Binding-site contacts:
Ligand atom C2 contacts residue LEU98 of chain 1.A at 4.2 Å (hydrophobic).
Ligand atom N9 contacts residue MET99 of chain 1.A at 4.0 Å.
Ligand atom N1 contacts residue LEU147 of chain 1.A at 4.4 Å.
Ligand atom N3 contacts residue ASP97 of chain 1.A at 4.2 Å.
Ligand atom N9 contacts residue LEU147 of chain 1.A at 3.9 Å.
Ligand atom C8 contacts residue ILE75 of chain 1.A at 4.3 Å (hydrophobic).
Ligand atom N9 contacts residue LEU98 of chain 1.A at 4.3 Å.
Ligand atom C8 contacts residue LYS45 of chain 1.A at 3.9 Å.
Ligand atom S6 contacts residue CME157 of chain 1.A at 3.5 Å.
Ligand atom N3 contacts residue ALA43 of chain 1.A at 4.1 Å.
Ligand atom C5 contacts residue ALA43 of chain 1.A at 4.1 Å (hydrophobic).
Ligand atom N3 contacts residue LEU98 of chain 1.A at 3.8 Å.
Ligand atom C8 contacts residue ASP97 of chain 1.A at 3.6 Å.
Ligand atom N7 contacts residue ALA43 of chain 1.A at 4.2 Å.
Ligand atom C4 contacts residue LEU147 of chain 1.A at 4.0 Å (hydrophobic).
Ligand atom C2 contacts residue MET99 of chain 1.A at 3.6 Å (hydrophobic).
Ligand atom C8 contacts residue ALA43 of chain 1.A at 3.9 Å (hydrophobic).
Ligand atom S6 contacts residue LYS45 of chain 1.A at 4.3 Å.
Ligand atom N7 contacts residue LYS45 of chain 1.A at 3.2 Å (salt-bridge).
Ligand atom N2 contacts residue GLU100 of chain 1.A at 4.3 Å.
Ligand atom N7 contacts residue LEU147 of chain 1.A at 3.8 Å.
Ligand atom N2 contacts residue LEU98 of chain 1.A at 3.9 Å.
Ligand atom N1 contacts residue ILE22 of chain 1.A at 4.2 Å.
Ligand atom C4 contacts residue ALA43 of chain 1.A at 3.6 Å (hydrophobic).
Ligand atom C5 contacts residue LEU147 of chain 1.A at 4.0 Å (hydrophobic).
Ligand atom N2 contacts residue ILE22 of chain 1.A at 4.3 Å.
Ligand atom N9 contacts residue ALA43 of chain 1.A at 3.5 Å.
Ligand atom N7 contacts residue GLN96 of chain 1.A at 4.0 Å.
Ligand atom N3 contacts residue MET99 of chain 1.A at 3.1 Å (h-bond).
Ligand atom S6 contacts residue VAL30 of chain 1.A at 4.2 Å.
Ligand atom C6 contacts residue VAL30 of chain 1.A at 4.4 Å (hydrophobic).
Ligand atom C4 contacts residue MET99 of chain 1.A at 3.8 Å (hydrophobic).
Ligand atom C8 contacts residue LEU147 of chain 1.A at 3.7 Å (hydrophobic).
Ligand atom N2 contacts residue MET99 of chain 1.A at 2.7 Å (h-bond).
Ligand atom N9 contacts residue ASP97 of chain 1.A at 2.8 Å (salt-bridge).
Ligand atom C8 contacts residue GLN96 of chain 1.A at 3.6 Å.
Ligand atom C6 contacts residue LEU147 of chain 1.A at 4.2 Å (hydrophobic).
Ligand atom C5 contacts residue LYS45 of chain 1.A at 4.2 Å.
Ligand atom C4 contacts residue ASP97 of chain 1.A at 3.8 Å.

This protein binds this small molecule.
Small molecule (SMILES): Nc1nc2[nH]cnc2c(=S)[nH]1

Sequence of chain 1.A:
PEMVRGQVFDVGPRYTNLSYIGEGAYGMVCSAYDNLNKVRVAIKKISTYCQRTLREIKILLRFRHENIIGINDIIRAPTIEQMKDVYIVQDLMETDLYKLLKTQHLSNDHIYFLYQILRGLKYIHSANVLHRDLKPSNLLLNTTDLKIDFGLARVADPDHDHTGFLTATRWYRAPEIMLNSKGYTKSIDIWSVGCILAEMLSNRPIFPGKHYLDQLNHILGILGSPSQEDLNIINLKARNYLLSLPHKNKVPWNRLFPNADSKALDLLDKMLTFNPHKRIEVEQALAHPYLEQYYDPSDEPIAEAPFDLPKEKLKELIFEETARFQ